Binding-site contacts:
Ligand atom C20 contacts residue PHE433 of chain 1.D at 3.5 Å (hydrophobic).
Ligand atom C20 contacts residue ILE381 of chain 1.D at 3.9 Å (hydrophobic).
Ligand atom C23 contacts residue PHE433 of chain 1.D at 3.9 Å (hydrophobic).
Ligand atom O3 contacts residue ASN1245 of chain 1.D at 4.1 Å.
Ligand atom C31 contacts residue LEU592 of chain 1.D at 3.7 Å (hydrophobic).
Ligand atom N8 contacts residue THR1242 of chain 1.D at 3.4 Å (h-bond).
Ligand atom CL1 contacts residue ASN437 of chain 1.D at 3.1 Å.
Ligand atom C15 contacts residue LEU1241 of chain 1.D at 4.0 Å (hydrophobic).
Ligand atom S2 contacts residue ARG1246 of chain 1.D at 3.7 Å.
Ligand atom C17 contacts residue THR1242 of chain 1.D at 3.6 Å.
Ligand atom C30 contacts residue LEU592 of chain 1.D at 3.9 Å (hydrophobic).
Ligand atom C32 contacts residue TYR377 of chain 1.D at 3.0 Å (hydrophobic).
Ligand atom C27 contacts residue TYR377 of chain 1.D at 3.8 Å (hydrophobic).
Ligand atom C18 contacts residue ARG1246 of chain 1.D at 3.9 Å.
Ligand atom C29 contacts residue ASN437 of chain 1.D at 3.9 Å.
Ligand atom C31 contacts residue ASN437 of chain 1.D at 4.1 Å.
Ligand atom C32 contacts residue LEU592 of chain 1.D at 3.4 Å (hydrophobic).
Ligand atom C14 contacts residue PHE433 of chain 1.D at 3.6 Å (hydrophobic).
Ligand atom C19 contacts residue ILE381 of chain 1.D at 3.6 Å (hydrophobic).
Ligand atom C22 contacts residue ARG1246 of chain 1.D at 3.2 Å.
Ligand atom C13 contacts residue LEU1241 of chain 1.D at 4.0 Å (hydrophobic).
Ligand atom C25 contacts residue LEU434 of chain 1.D at 3.9 Å (hydrophobic).
Ligand atom C31 contacts residue TYR377 of chain 1.D at 3.4 Å (hydrophobic).
Ligand atom O4 contacts residue ARG1300 of chain 1.D at 3.8 Å.
Ligand atom N10 contacts residue LEU434 of chain 1.D at 3.3 Å.
Ligand atom C29 contacts residue TYR377 of chain 1.D at 3.8 Å (hydrophobic).
Ligand atom C23 contacts residue TRP430 of chain 1.D at 4.0 Å (hydrophobic).
Ligand atom C21 contacts residue TRP430 of chain 1.D at 4.0 Å (hydrophobic).
Ligand atom O3 contacts residue ARG1246 of chain 1.D at 3.0 Å (salt-bridge).
Ligand atom C20 contacts residue LEU434 of chain 1.D at 3.7 Å (hydrophobic).
Ligand atom C24 contacts residue ILE381 of chain 1.D at 3.9 Å (hydrophobic).
Ligand atom O3 contacts residue THR1242 of chain 1.D at 3.0 Å (h-bond).
Ligand atom C30 contacts residue TYR377 of chain 1.D at 3.0 Å (hydrophobic).
Ligand atom C17 contacts residue ARG1246 of chain 1.D at 4.0 Å.
Ligand atom C25 contacts residue PHE433 of chain 1.D at 3.9 Å (hydrophobic).
Ligand atom CL1 contacts residue ARG306 of chain 1.D at 2.7 Å.
Ligand atom C23 contacts residue ILE381 of chain 1.D at 4.0 Å (hydrophobic).
Ligand atom C12 contacts residue PHE433 of chain 1.D at 3.8 Å (hydrophobic).
Ligand atom C28 contacts residue TYR377 of chain 1.D at 3.5 Å (hydrophobic).
Ligand atom O4 contacts residue ARG1246 of chain 1.D at 2.6 Å (salt-bridge).

Sequence of chain 1.D:
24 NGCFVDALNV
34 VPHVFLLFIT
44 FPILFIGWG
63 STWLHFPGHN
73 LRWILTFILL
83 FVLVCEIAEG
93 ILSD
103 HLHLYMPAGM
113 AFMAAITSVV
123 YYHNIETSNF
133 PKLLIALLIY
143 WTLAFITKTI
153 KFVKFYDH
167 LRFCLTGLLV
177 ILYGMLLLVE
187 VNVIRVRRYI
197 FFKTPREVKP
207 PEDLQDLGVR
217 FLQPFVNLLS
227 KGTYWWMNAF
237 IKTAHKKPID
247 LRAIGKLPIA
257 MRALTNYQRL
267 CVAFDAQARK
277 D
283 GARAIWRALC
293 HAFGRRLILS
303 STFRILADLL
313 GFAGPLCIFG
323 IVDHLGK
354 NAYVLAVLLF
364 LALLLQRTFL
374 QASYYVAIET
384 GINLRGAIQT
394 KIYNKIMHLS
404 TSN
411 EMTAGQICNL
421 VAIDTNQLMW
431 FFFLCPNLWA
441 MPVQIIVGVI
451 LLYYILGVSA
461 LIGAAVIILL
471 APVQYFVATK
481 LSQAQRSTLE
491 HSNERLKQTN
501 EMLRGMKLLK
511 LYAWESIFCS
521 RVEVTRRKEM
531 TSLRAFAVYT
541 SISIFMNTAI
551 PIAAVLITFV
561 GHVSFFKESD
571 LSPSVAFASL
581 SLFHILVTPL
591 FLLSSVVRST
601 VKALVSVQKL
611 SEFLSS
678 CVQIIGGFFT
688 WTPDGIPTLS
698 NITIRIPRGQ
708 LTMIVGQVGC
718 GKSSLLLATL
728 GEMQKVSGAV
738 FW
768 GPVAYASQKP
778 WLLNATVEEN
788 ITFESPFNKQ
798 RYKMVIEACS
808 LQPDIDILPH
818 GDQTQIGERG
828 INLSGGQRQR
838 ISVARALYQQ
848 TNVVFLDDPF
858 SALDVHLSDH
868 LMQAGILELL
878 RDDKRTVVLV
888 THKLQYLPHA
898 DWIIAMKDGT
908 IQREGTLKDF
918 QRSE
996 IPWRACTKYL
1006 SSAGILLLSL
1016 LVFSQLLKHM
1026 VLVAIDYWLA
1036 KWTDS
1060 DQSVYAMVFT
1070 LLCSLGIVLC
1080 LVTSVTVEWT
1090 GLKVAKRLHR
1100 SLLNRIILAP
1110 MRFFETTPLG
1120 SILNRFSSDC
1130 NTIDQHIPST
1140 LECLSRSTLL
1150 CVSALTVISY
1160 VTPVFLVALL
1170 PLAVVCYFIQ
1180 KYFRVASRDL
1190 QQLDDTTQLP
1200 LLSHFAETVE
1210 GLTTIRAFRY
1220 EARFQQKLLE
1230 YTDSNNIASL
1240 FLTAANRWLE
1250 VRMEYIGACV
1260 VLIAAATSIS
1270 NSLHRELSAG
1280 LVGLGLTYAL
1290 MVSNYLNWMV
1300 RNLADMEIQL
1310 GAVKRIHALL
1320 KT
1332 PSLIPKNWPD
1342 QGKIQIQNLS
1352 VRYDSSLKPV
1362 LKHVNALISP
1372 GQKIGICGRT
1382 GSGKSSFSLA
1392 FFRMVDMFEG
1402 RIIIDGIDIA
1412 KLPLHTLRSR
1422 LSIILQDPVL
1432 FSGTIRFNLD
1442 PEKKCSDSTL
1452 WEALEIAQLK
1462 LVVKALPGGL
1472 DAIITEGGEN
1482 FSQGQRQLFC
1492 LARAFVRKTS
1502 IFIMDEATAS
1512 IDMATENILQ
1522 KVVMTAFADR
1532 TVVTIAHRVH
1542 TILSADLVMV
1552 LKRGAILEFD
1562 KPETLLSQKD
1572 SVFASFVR

A protein and the small-molecule ligand that binds it are described below.
Small molecule (SMILES): COc1ccc(Cl)cc1C(=O)NCCc1ccc(S(=O)(=O)NC(=O)NC2CCCCC2)cc1